This protein binds this small molecule.
Small molecule (SMILES): [H]/N=C(/N)NC[C@@H]1[C@@H](NC(=O)C(=O)Nc2ccc(Cl)c(F)c2)c2ccc(CNC)cc2N1C(=O)OCc1ccccc1

Binding-site contacts:
Ligand atom N22 contacts residue GLU237 of chain 1.D at 3.5 Å.
Ligand atom N16 contacts residue VAL294 of chain 1.D at 3.6 Å.
Ligand atom F26 contacts residue SER140 of chain 1.D at 3.5 Å.
Ligand atom C15 contacts residue MET290 of chain 1.D at 3.4 Å (hydrophobic).
Ligand atom C18 contacts residue GLY339 of chain 1.D at 3.6 Å.
Ligand atom C04 contacts residue TRP291 of chain 1.D at 3.5 Å (hydrophobic).
Ligand atom N14 contacts residue MET290 of chain 1.D at 2.9 Å (h-bond).
Ligand atom C34 contacts residue GLY339 of chain 1.D at 3.6 Å.
Ligand atom C30 contacts residue ASN289 of chain 1.D at 3.0 Å.
Ligand atom N22 contacts residue ASN289 of chain 1.D at 2.8 Å (h-bond).
Ligand atom N16 contacts residue MET290 of chain 1.D at 3.0 Å (h-bond).
Ligand atom C29 contacts residue ILE288 of chain 1.D at 3.7 Å (hydrophobic).
Ligand atom O03 contacts residue TRP291 of chain 1.D at 3.3 Å (h-bond).
Ligand atom N16 contacts residue GLY295 of chain 1.D at 3.4 Å (h-bond).
Ligand atom N14 contacts residue GLU293 of chain 1.D at 3.4 Å (salt-bridge).
Ligand atom C25 contacts residue SER242 of chain 1.D at 3.5 Å.
Ligand atom CL28 contacts residue PHE249 of chain 1.D at 3.6 Å.
Ligand atom O32 contacts residue MET290 of chain 1.D at 3.0 Å (h-bond).
Ligand atom N16 contacts residue GLU293 of chain 1.D at 3.3 Å (salt-bridge).
Ligand atom F26 contacts residue SER242 of chain 1.D at 3.2 Å.
Ligand atom CL28 contacts residue ASN244 of chain 1.D at 3.6 Å.
Ligand atom F26 contacts residue VAL139 of chain 1.D at 3.6 Å.
Ligand atom CL28 contacts residue PHE243 of chain 1.D at 3.5 Å.
Ligand atom C15 contacts residue VAL294 of chain 1.D at 3.8 Å (hydrophobic).
Ligand atom C36 contacts residue GLY338 of chain 1.D at 3.7 Å.
Ligand atom C23 contacts residue ASN289 of chain 1.D at 3.4 Å.
Ligand atom C33 contacts residue GLY339 of chain 1.D at 3.3 Å.
Ligand atom O31 contacts residue GLY339 of chain 1.D at 3.4 Å (h-bond).
Ligand atom C02 contacts residue GLY339 of chain 1.D at 3.4 Å.
Ligand atom C30 contacts residue ILE288 of chain 1.D at 3.6 Å (hydrophobic).
Ligand atom C24 contacts residue SER242 of chain 1.D at 3.7 Å.
Ligand atom C23 contacts residue GLU237 of chain 1.D at 3.5 Å.
Ligand atom C15 contacts residue GLU293 of chain 1.D at 3.7 Å.
Ligand atom O01 contacts residue ASP340 of chain 1.D at 3.4 Å.
Ligand atom N11 contacts residue GLY339 of chain 1.D at 3.1 Å (h-bond).
Ligand atom N19 contacts residue GLY339 of chain 1.D at 2.8 Å (h-bond).
Ligand atom O31 contacts residue MET341 of chain 1.D at 3.4 Å.
Ligand atom C12 contacts residue GLY339 of chain 1.D at 3.4 Å.
Ligand atom O32 contacts residue ASN289 of chain 1.D at 3.5 Å (h-bond).
Ligand atom C20 contacts residue MET290 of chain 1.D at 3.6 Å (hydrophobic).

Sequence of chain 1.D:
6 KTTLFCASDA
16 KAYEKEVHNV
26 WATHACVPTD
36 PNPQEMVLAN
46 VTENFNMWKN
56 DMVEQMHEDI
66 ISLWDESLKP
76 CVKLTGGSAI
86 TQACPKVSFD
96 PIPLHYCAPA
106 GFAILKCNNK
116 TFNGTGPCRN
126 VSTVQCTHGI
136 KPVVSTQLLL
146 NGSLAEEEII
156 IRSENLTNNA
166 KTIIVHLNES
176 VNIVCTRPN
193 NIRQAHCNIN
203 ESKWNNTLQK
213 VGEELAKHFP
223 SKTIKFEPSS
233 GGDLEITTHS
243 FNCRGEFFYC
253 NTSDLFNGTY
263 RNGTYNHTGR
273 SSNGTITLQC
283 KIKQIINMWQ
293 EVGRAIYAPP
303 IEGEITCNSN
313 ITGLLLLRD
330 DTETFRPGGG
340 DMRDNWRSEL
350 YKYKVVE